Binding-site contacts:
Ligand atom O7 contacts residue ASN133 of chain 1.B at 3.2 Å (h-bond).
Ligand atom C1 contacts residue TYR132 of chain 1.B at 3.0 Å (hydrophobic).
Ligand atom O5 contacts residue ASN133 of chain 1.B at 2.4 Å (h-bond).
Ligand atom C7 contacts residue ILE134 of chain 1.B at 4.4 Å (hydrophobic).
Ligand atom C7 contacts residue ASN133 of chain 1.B at 3.2 Å.
Ligand atom C2 contacts residue ASN133 of chain 1.B at 2.5 Å.
Ligand atom O6 contacts residue TYR132 of chain 1.B at 2.9 Å (h-bond).
Ligand atom O7 contacts residue ILE134 of chain 1.B at 4.0 Å.
Ligand atom C6 contacts residue TYR132 of chain 1.B at 3.2 Å (hydrophobic).
Ligand atom O7 contacts residue THR135 of chain 1.B at 4.2 Å.
Ligand atom C1 contacts residue ASN133 of chain 1.B at 1.4 Å.
Ligand atom C5 contacts residue ASN133 of chain 1.B at 3.7 Å.
Ligand atom C8 contacts residue ILE134 of chain 1.B at 3.8 Å (hydrophobic).
Ligand atom C7 contacts residue THR135 of chain 1.B at 4.1 Å.
Ligand atom N2 contacts residue ASN133 of chain 1.B at 2.9 Å (h-bond).
Ligand atom C8 contacts residue THR135 of chain 1.B at 3.3 Å.
Ligand atom C5 contacts residue TYR132 of chain 1.B at 3.1 Å (hydrophobic).
Ligand atom O5 contacts residue TYR132 of chain 1.B at 2.4 Å (h-bond).
Ligand atom C8 contacts residue ASN133 of chain 1.B at 3.4 Å.
Ligand atom C3 contacts residue ASN133 of chain 1.B at 3.8 Å.
Ligand atom C4 contacts residue ASN133 of chain 1.B at 4.2 Å.

Sequence of chain 1.B:
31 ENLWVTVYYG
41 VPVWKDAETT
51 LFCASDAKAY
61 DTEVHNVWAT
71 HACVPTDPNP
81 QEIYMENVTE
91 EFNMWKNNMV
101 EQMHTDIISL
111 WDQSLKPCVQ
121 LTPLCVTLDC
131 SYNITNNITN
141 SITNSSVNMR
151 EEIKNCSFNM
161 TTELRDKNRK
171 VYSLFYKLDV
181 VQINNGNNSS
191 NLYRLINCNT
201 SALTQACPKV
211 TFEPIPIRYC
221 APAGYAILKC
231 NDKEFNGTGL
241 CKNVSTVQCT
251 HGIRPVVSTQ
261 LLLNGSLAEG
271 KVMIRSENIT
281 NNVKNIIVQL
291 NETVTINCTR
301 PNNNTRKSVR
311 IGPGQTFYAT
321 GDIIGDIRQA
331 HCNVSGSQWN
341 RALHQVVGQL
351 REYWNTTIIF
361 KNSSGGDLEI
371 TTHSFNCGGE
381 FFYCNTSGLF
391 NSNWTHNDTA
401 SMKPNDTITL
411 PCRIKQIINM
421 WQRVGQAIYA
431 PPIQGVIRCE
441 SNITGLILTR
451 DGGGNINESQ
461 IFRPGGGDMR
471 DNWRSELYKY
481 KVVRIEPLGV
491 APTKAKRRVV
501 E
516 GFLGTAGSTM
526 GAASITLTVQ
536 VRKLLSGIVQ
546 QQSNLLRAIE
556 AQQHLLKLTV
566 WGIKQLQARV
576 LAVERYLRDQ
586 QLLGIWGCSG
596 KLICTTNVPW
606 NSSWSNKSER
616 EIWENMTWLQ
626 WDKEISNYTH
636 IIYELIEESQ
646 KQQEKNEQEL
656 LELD

The protein below binds the small molecule below.
Small molecule (SMILES): CC(=O)N[C@@H]1[C@@H](O)[C@H](O)[C@@H](CO)O[C@H]1O